The protein below binds the small molecule below.
Small molecule (SMILES): Cc1cn([C@H]2C[C@H](O[P](=O)(O)OC[C@H]3O[C@@H](n4cnc5c(N)ncnc54)C[C@@H]3O[P](=O)(O)OC[C@H]3O[C@@H](n4ccc(N)nc4=O)C[C@@H]3O[P](=O)(O)OC[C@H]3O[C@@H](n4cnc5c(=O)nc(N)[nH]c54)C[C@@H]3O)[C@@H](CO[P](=O)(O)O[C@H]3C[C@H](n4c(=O)[nH]c5c(=O)[nH]c(N)nc54)O[C@@H]3CO[P](=O)(O)O[C@H]3C[C@H](n4ccc(N)nc4=O)O[C@@H]3CO[P](=O)(O)O[C@H]3C[C@H](n4cnc5c(=O)nc(N)[nH]c54)O[C@@H]3CO[P](=O)(O)O[C@H]3C[C@H](n4cnc5c(=O)nc(N)[nH]c54)O[C@@H]3CO[P](=O)(O)O[C@H]3C[C@H](n4ccc(N)nc4=O)O[C@@H]3CO)O2)c(=O)[nH]c1=O

Binding-site contacts:
Ligand atom OP1 contacts residue ARG302 of chain 1.A at 3.0 Å (salt-bridge).
Ligand atom N6 contacts residue DT3 of chain 1.C at 2.9 Å (h-bond).
Ligand atom C4 contacts residue DG2 of chain 1.C at 3.3 Å.
Ligand atom N4 contacts residue DG1 of chain 1.D at 2.9 Å (h-bond).
Ligand atom O4' contacts residue ARG259 of chain 1.A at 3.2 Å.
Ligand atom O6 contacts residue DC2 of chain 1.D at 2.9 Å (h-bond).
Ligand atom OP1 contacts residue ARG259 of chain 1.A at 3.0 Å (salt-bridge).
Ligand atom O8 contacts residue GLN301 of chain 1.A at 2.9 Å (h-bond).
Ligand atom N2 contacts residue DC1 of chain 1.C at 2.8 Å (h-bond).
Ligand atom N1 contacts residue DC1 of chain 1.C at 2.9 Å (h-bond).
Ligand atom OP1 contacts residue LYS310 of chain 1.A at 2.8 Å (salt-bridge).
Ligand atom O2 contacts residue DG4 of chain 1.D at 2.9 Å (h-bond).
Ligand atom O3' contacts residue LYS310 of chain 1.A at 3.1 Å (salt-bridge).
Ligand atom O6 contacts residue DC1 of chain 1.C at 2.9 Å (h-bond).
Ligand atom N3 contacts residue DG4 of chain 1.D at 2.9 Å (h-bond).
Ligand atom N3 contacts residue ARG259 of chain 1.A at 3.2 Å (salt-bridge).
Ligand atom OP1 contacts residue GLU258 of chain 1.A at 2.7 Å (salt-bridge).
Ligand atom N2 contacts residue DC3 of chain 1.D at 2.8 Å (h-bond).
Ligand atom O6 contacts residue DC3 of chain 1.D at 2.9 Å (h-bond).
Ligand atom OP1 contacts residue HIS319 of chain 1.A at 3.0 Å (h-bond).
Ligand atom N2 contacts residue DC2 of chain 1.D at 2.9 Å (h-bond).
Ligand atom O4' contacts residue ARG305 of chain 1.A at 3.2 Å (salt-bridge).
Ligand atom N3 contacts residue DG2 of chain 1.C at 2.9 Å (h-bond).
Ligand atom N1 contacts residue DC3 of chain 1.D at 2.9 Å (h-bond).
Ligand atom N3 contacts residue DA4 of chain 1.C at 2.8 Å (h-bond).
Ligand atom O6 contacts residue DG1 of chain 1.D at 3.1 Å (h-bond).
Ligand atom O4 contacts residue DA4 of chain 1.C at 3.0 Å (h-bond).
Ligand atom C2 contacts residue DG4 of chain 1.D at 3.3 Å.
Ligand atom O2 contacts residue DG2 of chain 1.C at 2.8 Å (h-bond).
Ligand atom OP2 contacts residue ARG302 of chain 1.A at 3.0 Å (salt-bridge).
Ligand atom N1 contacts residue DC2 of chain 1.D at 2.9 Å (h-bond).
Ligand atom N4 contacts residue DG2 of chain 1.C at 2.8 Å (h-bond).
Ligand atom N1 contacts residue DT3 of chain 1.C at 2.8 Å (h-bond).
Ligand atom O5' contacts residue ASN317 of chain 1.A at 3.1 Å (h-bond).
Ligand atom N4 contacts residue DG4 of chain 1.D at 2.9 Å (h-bond).
Ligand atom O2 contacts residue DG1 of chain 1.D at 2.9 Å (h-bond).
Ligand atom OP1 contacts residue ARG309 of chain 1.A at 2.7 Å (salt-bridge).
Ligand atom O2 contacts residue ARG305 of chain 1.A at 3.0 Å (salt-bridge).
Ligand atom N3 contacts residue DG1 of chain 1.D at 3.0 Å (h-bond).
Ligand atom C2 contacts residue DG2 of chain 1.C at 3.3 Å.

Sequence of chain 1.A:
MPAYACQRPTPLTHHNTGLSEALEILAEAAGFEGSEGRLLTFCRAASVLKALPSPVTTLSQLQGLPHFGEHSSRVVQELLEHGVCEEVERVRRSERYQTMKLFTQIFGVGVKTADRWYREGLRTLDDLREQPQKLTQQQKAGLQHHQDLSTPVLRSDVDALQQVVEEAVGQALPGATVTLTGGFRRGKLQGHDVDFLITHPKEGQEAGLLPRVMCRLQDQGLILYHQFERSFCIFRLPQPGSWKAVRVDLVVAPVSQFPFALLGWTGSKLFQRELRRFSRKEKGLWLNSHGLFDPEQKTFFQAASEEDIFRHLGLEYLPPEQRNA